Sequence of chain 2.E:
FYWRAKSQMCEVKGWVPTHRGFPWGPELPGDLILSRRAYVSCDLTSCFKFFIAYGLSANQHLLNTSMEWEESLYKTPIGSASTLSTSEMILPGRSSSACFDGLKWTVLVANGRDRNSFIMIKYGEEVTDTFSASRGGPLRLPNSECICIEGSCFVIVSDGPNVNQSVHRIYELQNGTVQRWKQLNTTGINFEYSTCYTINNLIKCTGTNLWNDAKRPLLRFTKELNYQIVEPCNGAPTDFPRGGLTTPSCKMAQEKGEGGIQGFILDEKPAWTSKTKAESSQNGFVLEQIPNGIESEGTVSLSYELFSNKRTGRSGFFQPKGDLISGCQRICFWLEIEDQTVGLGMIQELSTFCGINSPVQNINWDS

Binding-site contacts:
Ligand atom N2 contacts residue ASN170 of chain 2.E at 2.8 Å (h-bond).
Ligand atom C8 contacts residue ASN170 of chain 2.E at 4.4 Å.
Ligand atom C5 contacts residue ASN170 of chain 2.E at 3.7 Å.
Ligand atom C5 contacts residue ASN168 of chain 2.E at 3.7 Å.
Ligand atom C4 contacts residue GLU264 of chain 2.E at 3.5 Å.
Ligand atom C2 contacts residue ASN170 of chain 2.E at 2.3 Å.
Ligand atom C7 contacts residue ASN170 of chain 2.E at 3.2 Å.
Ligand atom C1 contacts residue ASN168 of chain 2.E at 4.2 Å.
Ligand atom O5 contacts residue ASN168 of chain 2.E at 3.9 Å.
Ligand atom O7 contacts residue ASN170 of chain 2.E at 3.2 Å (h-bond).
Ligand atom O4 contacts residue GLU264 of chain 2.E at 3.3 Å (salt-bridge).
Ligand atom C6 contacts residue VAL169 of chain 2.E at 4.1 Å (hydrophobic).
Ligand atom O3 contacts residue GLU264 of chain 2.E at 4.2 Å.
Ligand atom C3 contacts residue GLU264 of chain 2.E at 4.5 Å.
Ligand atom C3 contacts residue ASN170 of chain 2.E at 3.7 Å.
Ligand atom C6 contacts residue ASN168 of chain 2.E at 3.5 Å.
Ligand atom C4 contacts residue ASN170 of chain 2.E at 4.2 Å.
Ligand atom O6 contacts residue ASN168 of chain 2.E at 4.5 Å.
Ligand atom O5 contacts residue ASN170 of chain 2.E at 2.4 Å (h-bond).
Ligand atom C1 contacts residue ASN170 of chain 2.E at 1.4 Å.

This small molecule binds to this protein.
Small molecule (SMILES): CC(=O)N[C@H]1CO[C@H](CO[C@@H]2O[C@@H](C)[C@@H](O)[C@@H](O)[C@@H]2O)[C@@H](O)[C@@H]1O